Sequence of chain 1.B:
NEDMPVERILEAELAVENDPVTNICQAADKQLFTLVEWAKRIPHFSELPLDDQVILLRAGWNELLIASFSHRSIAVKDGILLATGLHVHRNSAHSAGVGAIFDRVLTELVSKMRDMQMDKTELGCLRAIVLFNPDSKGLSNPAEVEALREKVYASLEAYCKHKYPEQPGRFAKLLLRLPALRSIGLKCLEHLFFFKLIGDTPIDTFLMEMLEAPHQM

The small molecule below binds the protein below.
Small molecule (SMILES): CC[C@H](C)[C@@H](C=O)NC(=O)[C@H](C)NC(=O)[C@H](CCC(=O)O)NC(=O)[C@H](CC(C)C)NC(=O)CNC(=O)[C@H](CCSC)NC(=O)[C@@H](N)CC(N)=O

Binding-site contacts:
Ligand atom CA contacts residue LYS62 of chain 1.B at 4.4 Å.
Ligand atom CD1 contacts residue LEU79 of chain 1.B at 4.3 Å (hydrophobic).
Ligand atom CA contacts residue VAL58 of chain 1.B at 4.2 Å (hydrophobic).
Ligand atom C contacts residue VAL76 of chain 1.B at 4.4 Å (hydrophobic).
Ligand atom CG contacts residue VAL76 of chain 1.B at 2.9 Å (hydrophobic).
Ligand atom CG2 contacts residue LYS62 of chain 1.B at 4.0 Å.
Ligand atom O contacts residue LYS62 of chain 1.B at 3.2 Å.
Ligand atom C contacts residue LYS62 of chain 1.B at 3.3 Å.
Ligand atom CD2 contacts residue VAL76 of chain 1.B at 4.3 Å (hydrophobic).
Ligand atom CD1 contacts residue VAL76 of chain 1.B at 2.5 Å (hydrophobic).
Ligand atom CD1 contacts residue VAL58 of chain 1.B at 3.5 Å (hydrophobic).
Ligand atom C contacts residue VAL58 of chain 1.B at 4.2 Å (hydrophobic).
Ligand atom CD2 contacts residue LEU79 of chain 1.B at 4.4 Å (hydrophobic).
Ligand atom OE2 contacts residue LEU72 of chain 1.B at 4.1 Å.
Ligand atom CB contacts residue VAL76 of chain 1.B at 3.5 Å (hydrophobic).